Binding-site contacts:
Ligand atom N2 contacts residue LEU919 of chain 1.A at 4.4 Å.
Ligand atom O6 contacts residue GLN923 of chain 1.A at 3.6 Å.
Ligand atom O7 contacts residue LEU919 of chain 1.A at 4.0 Å.
Ligand atom C2 contacts residue ASN714 of chain 1.A at 2.4 Å.
Ligand atom C1 contacts residue GLN1068 of chain 1.A at 3.8 Å.
Ligand atom C5 contacts residue GLN923 of chain 1.A at 4.1 Å.
Ligand atom O6 contacts residue PHE715 of chain 1.A at 4.4 Å.
Ligand atom N2 contacts residue ASN714 of chain 1.A at 2.9 Å (h-bond).
Ligand atom C3 contacts residue LEU919 of chain 1.A at 4.4 Å (hydrophobic).
Ligand atom C6 contacts residue ASN714 of chain 1.A at 4.5 Å.
Ligand atom O6 contacts residue ASN714 of chain 1.A at 3.8 Å.
Ligand atom C6 contacts residue GLN923 of chain 1.A at 3.8 Å.
Ligand atom C7 contacts residue LEU919 of chain 1.A at 3.9 Å (hydrophobic).
Ligand atom O7 contacts residue ASN714 of chain 1.A at 3.8 Å.
Ligand atom C4 contacts residue ASN714 of chain 1.A at 4.2 Å.
Ligand atom C1 contacts residue ASN714 of chain 1.A at 1.4 Å.
Ligand atom O5 contacts residue GLN1068 of chain 1.A at 3.6 Å (h-bond).
Ligand atom C5 contacts residue ASN714 of chain 1.A at 3.7 Å.
Ligand atom O7 contacts residue GLN1068 of chain 1.A at 4.3 Å.
Ligand atom C8 contacts residue LEU919 of chain 1.A at 3.9 Å (hydrophobic).
Ligand atom O5 contacts residue ASN714 of chain 1.A at 2.4 Å (h-bond).
Ligand atom C3 contacts residue ASN714 of chain 1.A at 3.8 Å.
Ligand atom C7 contacts residue ASN714 of chain 1.A at 3.6 Å.
Ligand atom O4 contacts residue LEU919 of chain 1.A at 4.0 Å.
Ligand atom C5 contacts residue LEU919 of chain 1.A at 4.2 Å (hydrophobic).
Ligand atom C2 contacts residue GLN1068 of chain 1.A at 4.3 Å.

This small molecule binds to this protein.
Small molecule (SMILES): CC(=O)N[C@H]1[C@H](O[C@H]2[C@H](O)[C@@H](NC(C)=O)CO[C@@H]2CO)O[C@H](CO)[C@@H](O)[C@@H]1O

Sequence of chain 1.A:
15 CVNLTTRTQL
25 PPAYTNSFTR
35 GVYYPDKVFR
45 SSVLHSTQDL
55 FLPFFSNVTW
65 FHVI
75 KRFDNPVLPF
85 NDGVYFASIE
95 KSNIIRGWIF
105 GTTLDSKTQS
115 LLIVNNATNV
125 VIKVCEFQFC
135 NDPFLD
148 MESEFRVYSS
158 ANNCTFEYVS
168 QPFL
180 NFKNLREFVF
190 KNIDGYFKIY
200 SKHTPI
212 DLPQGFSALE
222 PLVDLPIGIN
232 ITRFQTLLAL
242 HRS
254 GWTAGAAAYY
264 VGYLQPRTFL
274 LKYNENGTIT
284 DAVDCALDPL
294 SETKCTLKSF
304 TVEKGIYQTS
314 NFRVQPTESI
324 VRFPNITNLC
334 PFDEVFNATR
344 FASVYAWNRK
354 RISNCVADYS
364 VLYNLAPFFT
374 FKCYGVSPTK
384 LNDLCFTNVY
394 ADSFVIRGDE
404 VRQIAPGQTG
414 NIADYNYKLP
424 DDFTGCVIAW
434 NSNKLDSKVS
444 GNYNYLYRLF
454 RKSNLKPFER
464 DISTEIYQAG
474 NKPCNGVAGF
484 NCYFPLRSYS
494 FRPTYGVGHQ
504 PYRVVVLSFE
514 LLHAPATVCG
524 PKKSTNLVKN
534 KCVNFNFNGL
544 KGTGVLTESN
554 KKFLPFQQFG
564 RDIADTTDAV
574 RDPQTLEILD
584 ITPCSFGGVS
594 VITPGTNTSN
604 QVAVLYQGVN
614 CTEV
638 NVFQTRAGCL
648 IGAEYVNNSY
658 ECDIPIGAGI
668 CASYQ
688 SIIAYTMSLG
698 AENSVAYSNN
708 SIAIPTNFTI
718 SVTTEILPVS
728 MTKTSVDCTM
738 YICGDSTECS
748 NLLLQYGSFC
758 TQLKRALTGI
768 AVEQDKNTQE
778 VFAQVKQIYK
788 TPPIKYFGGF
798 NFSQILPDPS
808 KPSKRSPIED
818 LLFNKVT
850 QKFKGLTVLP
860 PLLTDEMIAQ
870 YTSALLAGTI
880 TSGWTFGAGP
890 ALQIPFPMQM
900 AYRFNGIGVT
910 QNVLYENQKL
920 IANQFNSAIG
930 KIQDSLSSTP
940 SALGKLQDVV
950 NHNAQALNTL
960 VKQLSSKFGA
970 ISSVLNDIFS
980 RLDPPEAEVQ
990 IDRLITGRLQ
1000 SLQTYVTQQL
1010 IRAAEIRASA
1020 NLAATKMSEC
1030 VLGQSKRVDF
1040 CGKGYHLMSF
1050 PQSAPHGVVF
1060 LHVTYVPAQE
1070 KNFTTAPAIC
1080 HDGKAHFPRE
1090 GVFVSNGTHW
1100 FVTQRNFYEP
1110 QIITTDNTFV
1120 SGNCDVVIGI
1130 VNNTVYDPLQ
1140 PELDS